The protein below binds the small molecule below.
Small molecule (SMILES): CC(=O)N[C@@H]1[C@@H](O)[C@H](O)[C@H](CO)O[C@H]1O

Binding-site contacts:
Ligand atom C6 contacts residue THR77 of chain 1.B at 4.2 Å.
Ligand atom O7 contacts residue ASN75 of chain 1.B at 4.4 Å.
Ligand atom C1 contacts residue MET107 of chain 1.B at 4.3 Å (hydrophobic).
Ligand atom O3 contacts residue THR77 of chain 1.B at 2.6 Å (h-bond).
Ligand atom C2 contacts residue LEU92 of chain 1.B at 3.9 Å (hydrophobic).
Ligand atom C7 contacts residue ASN75 of chain 1.B at 4.1 Å.
Ligand atom C2 contacts residue THR77 of chain 1.B at 4.0 Å.
Ligand atom O3 contacts residue LEU92 of chain 1.B at 4.2 Å.
Ligand atom N2 contacts residue ASN75 of chain 1.B at 3.5 Å (h-bond).
Ligand atom O5 contacts residue ASN75 of chain 1.B at 2.4 Å (h-bond).
Ligand atom C4 contacts residue THR77 of chain 1.B at 3.5 Å.
Ligand atom C5 contacts residue ASN75 of chain 1.B at 3.1 Å.
Ligand atom C1 contacts residue ASN75 of chain 1.B at 1.4 Å.
Ligand atom C5 contacts residue THR77 of chain 1.B at 3.4 Å.
Ligand atom C1 contacts residue THR77 of chain 1.B at 4.3 Å.
Ligand atom C6 contacts residue ASN75 of chain 1.B at 4.1 Å.
Ligand atom C2 contacts residue ASN75 of chain 1.B at 2.7 Å.
Ligand atom O5 contacts residue THR77 of chain 1.B at 4.4 Å.
Ligand atom C3 contacts residue THR77 of chain 1.B at 3.5 Å.
Ligand atom O3 contacts residue ASN75 of chain 1.B at 3.9 Å.
Ligand atom C3 contacts residue ASN75 of chain 1.B at 3.8 Å.
Ligand atom C4 contacts residue ASN75 of chain 1.B at 4.0 Å.
Ligand atom N2 contacts residue LEU92 of chain 1.B at 4.3 Å.

Sequence of chain 1.B:
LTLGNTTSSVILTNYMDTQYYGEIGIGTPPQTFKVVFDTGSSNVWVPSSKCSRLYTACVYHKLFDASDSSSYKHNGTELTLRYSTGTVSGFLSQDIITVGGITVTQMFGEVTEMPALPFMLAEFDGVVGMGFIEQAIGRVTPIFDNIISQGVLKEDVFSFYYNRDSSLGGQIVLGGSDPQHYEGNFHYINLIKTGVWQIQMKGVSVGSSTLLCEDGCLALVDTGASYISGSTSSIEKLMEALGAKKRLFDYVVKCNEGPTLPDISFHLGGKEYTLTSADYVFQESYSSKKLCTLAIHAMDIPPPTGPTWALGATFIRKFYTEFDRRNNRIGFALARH